The small molecule below binds the protein below.
Small molecule (SMILES): COc1cc([C@@H]2OC[C@@H]3[C@H]2CO[C@H]3c2ccc(O)c(OC)c2)ccc1O

Sequence of chain 2.C:
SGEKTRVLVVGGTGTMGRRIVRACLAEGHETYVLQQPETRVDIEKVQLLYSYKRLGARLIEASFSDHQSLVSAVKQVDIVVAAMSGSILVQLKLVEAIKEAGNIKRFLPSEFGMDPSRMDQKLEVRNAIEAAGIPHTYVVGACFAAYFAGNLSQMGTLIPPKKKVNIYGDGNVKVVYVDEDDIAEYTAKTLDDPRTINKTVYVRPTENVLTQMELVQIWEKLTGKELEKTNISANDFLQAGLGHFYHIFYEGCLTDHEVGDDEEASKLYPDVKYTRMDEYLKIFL

Binding-site contacts:
Ligand atom OAI contacts residue TYR169 of chain 1.A at 3.1 Å.
Ligand atom OAY contacts residue MET177 of chain 1.A at 3.7 Å.
Ligand atom CAX contacts residue ASN173 of chain 1.A at 3.3 Å.
Ligand atom OAW contacts residue VAL46 of chain 2.C at 3.8 Å.
Ligand atom CAO contacts residue HIS276 of chain 1.A at 3.8 Å.
Ligand atom OAM contacts residue HIS276 of chain 1.A at 4.0 Å.
Ligand atom CAS contacts residue NDP1 of chain 1.H at 3.8 Å.
Ligand atom CAQ contacts residue NDP1 of chain 1.H at 3.5 Å.
Ligand atom CAX contacts residue THR179 of chain 1.A at 3.5 Å.
Ligand atom CAV contacts residue GLY124 of chain 1.A at 3.2 Å.
Ligand atom CAR contacts residue NDP1 of chain 1.H at 3.8 Å.
Ligand atom CAJ contacts residue NDP1 of chain 1.H at 4.0 Å.
Ligand atom CAD contacts residue PHE277 of chain 1.A at 3.9 Å (hydrophobic).
Ligand atom CAO contacts residue NDP1 of chain 1.H at 3.6 Å.
Ligand atom OAY contacts residue GLY178 of chain 1.A at 3.2 Å (h-bond).
Ligand atom CAQ contacts residue HIS276 of chain 1.A at 4.0 Å.
Ligand atom OAZ contacts residue GLY124 of chain 1.A at 3.7 Å.
Ligand atom OAU contacts residue NDP1 of chain 1.H at 3.4 Å (h-bond).
Ligand atom OAU contacts residue MET125 of chain 1.A at 3.9 Å.
Ligand atom CAV contacts residue NDP1 of chain 1.H at 3.7 Å.
Ligand atom OAM contacts residue PHE170 of chain 1.A at 3.3 Å.
Ligand atom CAT contacts residue HIS276 of chain 1.A at 3.5 Å.
Ligand atom CAV contacts residue ALA164 of chain 1.A at 4.0 Å (hydrophobic).
Ligand atom CAH contacts residue TYR169 of chain 1.A at 3.2 Å (hydrophobic).
Ligand atom CAF contacts residue PHE277 of chain 1.A at 4.0 Å (hydrophobic).
Ligand atom CAS contacts residue HIS276 of chain 1.A at 3.3 Å.
Ligand atom CAE contacts residue PHE277 of chain 1.A at 3.8 Å (hydrophobic).
Ligand atom CAR contacts residue HIS276 of chain 1.A at 3.6 Å.
Ligand atom OAZ contacts residue MET125 of chain 1.A at 3.0 Å (h-bond).
Ligand atom OAW contacts residue MET177 of chain 1.A at 3.6 Å.
Ligand atom CAL contacts residue HIS276 of chain 1.A at 3.5 Å.
Ligand atom CAV contacts residue MET125 of chain 1.A at 2.7 Å (hydrophobic).
Ligand atom CAN contacts residue NDP1 of chain 1.H at 3.2 Å.
Ligand atom CAP contacts residue NDP1 of chain 1.H at 3.3 Å.
Ligand atom CAP contacts residue PHE170 of chain 1.A at 3.8 Å (hydrophobic).
Ligand atom CAX contacts residue GLY178 of chain 1.A at 4.0 Å.
Ligand atom CAX contacts residue GLN176 of chain 1.A at 3.6 Å.
Ligand atom CAX contacts residue TYR169 of chain 1.A at 3.6 Å (hydrophobic).
Ligand atom OAW contacts residue GLY178 of chain 1.A at 3.2 Å (h-bond).
Ligand atom CAN contacts residue PHE170 of chain 1.A at 3.8 Å (hydrophobic).

Sequence of chain 1.A:
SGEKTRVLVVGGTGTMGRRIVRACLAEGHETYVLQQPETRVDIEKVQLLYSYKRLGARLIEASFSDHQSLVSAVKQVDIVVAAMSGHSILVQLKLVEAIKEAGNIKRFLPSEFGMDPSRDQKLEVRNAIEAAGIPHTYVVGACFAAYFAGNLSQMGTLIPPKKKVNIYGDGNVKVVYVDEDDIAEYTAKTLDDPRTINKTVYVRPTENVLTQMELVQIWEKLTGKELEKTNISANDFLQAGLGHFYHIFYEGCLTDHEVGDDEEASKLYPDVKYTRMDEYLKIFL